This protein binds this small molecule.
Small molecule (SMILES): CC(=O)N[C@H]1[C@H](O[C@H]2[C@H](O)[C@@H](NC(C)=O)CO[C@@H]2CO)O[C@H](CO)[C@@H](O)[C@@H]1O

Binding-site contacts:
Ligand atom C1 contacts residue ASN1130 of chain 1.A at 1.4 Å.
Ligand atom C2 contacts residue ASN1130 of chain 1.A at 2.4 Å.
Ligand atom O5 contacts residue ASN1130 of chain 1.A at 2.3 Å (h-bond).
Ligand atom N2 contacts residue ASN1130 of chain 1.A at 2.9 Å (h-bond).
Ligand atom C8 contacts residue ASN1130 of chain 1.A at 4.5 Å.
Ligand atom O7 contacts residue ASN1130 of chain 1.A at 3.4 Å (h-bond).
Ligand atom C4 contacts residue ASN1130 of chain 1.A at 4.2 Å.
Ligand atom C7 contacts residue ASN1130 of chain 1.A at 3.4 Å.
Ligand atom C3 contacts residue ASN1130 of chain 1.A at 3.8 Å.
Ligand atom C5 contacts residue ASN1130 of chain 1.A at 3.7 Å.

Sequence of chain 1.A:
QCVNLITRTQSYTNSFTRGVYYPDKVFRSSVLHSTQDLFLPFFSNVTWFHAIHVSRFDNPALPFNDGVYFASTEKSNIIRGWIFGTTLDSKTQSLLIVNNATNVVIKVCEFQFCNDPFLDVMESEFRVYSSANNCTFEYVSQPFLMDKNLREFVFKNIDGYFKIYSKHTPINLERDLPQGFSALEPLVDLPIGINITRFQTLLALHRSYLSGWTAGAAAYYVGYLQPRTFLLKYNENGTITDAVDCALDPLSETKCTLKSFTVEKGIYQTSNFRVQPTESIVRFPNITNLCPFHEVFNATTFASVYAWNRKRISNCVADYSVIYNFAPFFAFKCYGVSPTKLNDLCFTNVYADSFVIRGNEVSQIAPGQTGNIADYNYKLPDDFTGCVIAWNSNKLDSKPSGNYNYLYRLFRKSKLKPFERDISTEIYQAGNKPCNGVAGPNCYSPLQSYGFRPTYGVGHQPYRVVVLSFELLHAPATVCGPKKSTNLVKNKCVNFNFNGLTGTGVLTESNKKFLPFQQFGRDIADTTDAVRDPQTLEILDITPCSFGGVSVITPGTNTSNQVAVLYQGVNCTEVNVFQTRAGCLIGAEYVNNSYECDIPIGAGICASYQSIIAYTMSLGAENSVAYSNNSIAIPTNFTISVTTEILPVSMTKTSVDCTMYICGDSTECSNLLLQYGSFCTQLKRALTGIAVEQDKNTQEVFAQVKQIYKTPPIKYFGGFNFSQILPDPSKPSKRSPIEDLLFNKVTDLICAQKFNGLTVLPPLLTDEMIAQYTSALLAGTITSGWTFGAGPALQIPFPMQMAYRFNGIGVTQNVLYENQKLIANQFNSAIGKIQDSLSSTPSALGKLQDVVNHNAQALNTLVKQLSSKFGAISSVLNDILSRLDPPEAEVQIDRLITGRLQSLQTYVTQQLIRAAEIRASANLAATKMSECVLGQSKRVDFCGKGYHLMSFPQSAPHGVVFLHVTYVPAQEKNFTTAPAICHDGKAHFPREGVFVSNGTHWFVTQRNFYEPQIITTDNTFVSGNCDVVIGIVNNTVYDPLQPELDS